Binding-site contacts:
Ligand atom C1 contacts residue ILE211 of chain 5.K at 4.2 Å (hydrophobic).
Ligand atom O7 contacts residue ASN212 of chain 5.K at 4.1 Å.
Ligand atom C4 contacts residue ASN212 of chain 5.K at 4.2 Å.
Ligand atom N2 contacts residue ILE211 of chain 5.K at 4.0 Å.
Ligand atom C2 contacts residue ASN212 of chain 5.K at 2.5 Å.
Ligand atom O5 contacts residue ASN212 of chain 5.K at 2.4 Å (h-bond).
Ligand atom C5 contacts residue ASN212 of chain 5.K at 3.7 Å.
Ligand atom C7 contacts residue ASN212 of chain 5.K at 3.7 Å.
Ligand atom C1 contacts residue ASN212 of chain 5.K at 1.4 Å.
Ligand atom N2 contacts residue ASN212 of chain 5.K at 2.9 Å (h-bond).
Ligand atom C3 contacts residue ASN212 of chain 5.K at 3.8 Å.

A small-molecule ligand and the protein it binds are described below.
Small molecule (SMILES): CC(=O)N[C@@H]1[C@@H](O)[C@H](O)[C@@H](CO)O[C@H]1O

Sequence of chain 5.K:
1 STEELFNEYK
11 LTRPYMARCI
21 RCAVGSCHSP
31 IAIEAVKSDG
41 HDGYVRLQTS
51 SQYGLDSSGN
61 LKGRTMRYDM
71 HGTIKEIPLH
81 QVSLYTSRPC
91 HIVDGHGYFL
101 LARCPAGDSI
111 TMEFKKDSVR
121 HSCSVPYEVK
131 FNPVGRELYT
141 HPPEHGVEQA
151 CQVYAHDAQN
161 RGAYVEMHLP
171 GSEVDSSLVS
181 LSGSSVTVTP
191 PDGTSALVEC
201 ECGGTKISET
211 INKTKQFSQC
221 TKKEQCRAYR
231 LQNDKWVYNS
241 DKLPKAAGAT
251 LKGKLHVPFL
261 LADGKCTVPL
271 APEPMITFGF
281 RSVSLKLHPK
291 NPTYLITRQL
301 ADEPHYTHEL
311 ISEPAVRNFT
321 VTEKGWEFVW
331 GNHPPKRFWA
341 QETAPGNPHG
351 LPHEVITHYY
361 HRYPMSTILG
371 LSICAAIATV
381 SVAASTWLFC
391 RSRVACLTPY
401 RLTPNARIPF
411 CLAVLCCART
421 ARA